The protein below binds the small molecule below.
Small molecule (SMILES): CC(=O)N[C@H]1[C@@H](O[P](=O)(O)O[P](=O)(O)OC[C@H]2O[C@@H](n3ccc(=O)[nH]c3=O)[C@H](O)[C@@H]2O)O[C@H](C(=O)O)[C@@H](O)[C@@H]1O

Binding-site contacts:
Ligand atom C4' contacts residue LYS123 of chain 1.B at 3.6 Å.
Ligand atom O7' contacts residue HIS211 of chain 1.B at 3.7 Å.
Ligand atom N1 contacts residue ARG184 of chain 1.B at 3.8 Å.
Ligand atom O'P contacts residue TYR188 of chain 1.B at 3.1 Å (h-bond).
Ligand atom C3' contacts residue LYS123 of chain 1.B at 3.5 Å.
Ligand atom O3' contacts residue NAI1 of chain 1.S at 3.4 Å (h-bond).
Ligand atom O4' contacts residue LYS123 of chain 1.B at 2.9 Å (salt-bridge).
Ligand atom O4 contacts residue GLN266 of chain 1.B at 3.6 Å.
Ligand atom O3' contacts residue LYS123 of chain 1.B at 2.5 Å (salt-bridge).
Ligand atom O'P contacts residue GLN208 of chain 1.B at 3.4 Å.
Ligand atom N3 contacts residue THR183 of chain 1.B at 3.4 Å (h-bond).
Ligand atom O7' contacts residue TRP182 of chain 1.B at 3.3 Å.
Ligand atom C6 contacts residue ARG184 of chain 1.B at 3.4 Å.
Ligand atom C6' contacts residue TYR188 of chain 1.B at 3.2 Å (hydrophobic).
Ligand atom O2 contacts residue THR183 of chain 1.B at 3.5 Å (h-bond).
Ligand atom N2' contacts residue HIS211 of chain 1.B at 3.8 Å.
Ligand atom O'Q contacts residue TYR188 of chain 1.B at 2.6 Å (h-bond).
Ligand atom O2 contacts residue PRO185 of chain 1.B at 3.3 Å.
Ligand atom C6 contacts residue THR183 of chain 1.B at 3.6 Å.
Ligand atom O4' contacts residue NAI1 of chain 1.S at 3.7 Å.
Ligand atom C8' contacts residue ASN152 of chain 1.B at 3.8 Å.
Ligand atom C5C contacts residue ARG184 of chain 1.B at 3.8 Å.
Ligand atom C5 contacts residue ASN267 of chain 1.B at 3.2 Å.
Ligand atom O4 contacts residue ASN267 of chain 1.B at 2.9 Å (h-bond).
Ligand atom O5C contacts residue ARG184 of chain 1.B at 3.7 Å.
Ligand atom C4' contacts residue ASN207 of chain 1.B at 3.4 Å.
Ligand atom C8' contacts residue HIS211 of chain 1.B at 3.5 Å.
Ligand atom C7' contacts residue HIS211 of chain 1.B at 3.4 Å.
Ligand atom N1 contacts residue THR183 of chain 1.B at 3.2 Å (h-bond).
Ligand atom C2 contacts residue THR183 of chain 1.B at 3.1 Å.
Ligand atom C3' contacts residue NAI1 of chain 1.S at 3.8 Å.
Ligand atom C4 contacts residue ASN267 of chain 1.B at 3.2 Å.
Ligand atom O'P contacts residue ARG184 of chain 1.B at 2.9 Å (salt-bridge).
Ligand atom O4C contacts residue ARG184 of chain 1.B at 3.1 Å.
Ligand atom O'Q contacts residue ASN207 of chain 1.B at 3.7 Å.
Ligand atom O4' contacts residue ASN207 of chain 1.B at 2.7 Å (h-bond).
Ligand atom O3A contacts residue ARG184 of chain 1.B at 3.8 Å.
Ligand atom O3' contacts residue HIS211 of chain 1.B at 3.0 Å (h-bond).
Ligand atom C1C contacts residue THR183 of chain 1.B at 3.8 Å.
Ligand atom O5' contacts residue ARG184 of chain 1.B at 3.0 Å (salt-bridge).

Sequence of chain 1.B:
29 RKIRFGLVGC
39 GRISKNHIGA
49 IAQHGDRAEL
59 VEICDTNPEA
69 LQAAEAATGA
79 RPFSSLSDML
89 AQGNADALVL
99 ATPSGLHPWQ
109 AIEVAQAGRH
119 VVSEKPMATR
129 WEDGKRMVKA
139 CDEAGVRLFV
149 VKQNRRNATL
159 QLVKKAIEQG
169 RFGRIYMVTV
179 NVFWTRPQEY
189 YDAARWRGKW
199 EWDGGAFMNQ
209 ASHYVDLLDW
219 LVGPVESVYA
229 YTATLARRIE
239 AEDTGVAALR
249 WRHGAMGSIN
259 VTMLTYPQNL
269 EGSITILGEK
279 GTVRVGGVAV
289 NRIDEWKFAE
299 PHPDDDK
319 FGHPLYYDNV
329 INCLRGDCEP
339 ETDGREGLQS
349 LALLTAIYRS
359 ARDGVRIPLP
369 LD